Sequence of chain 1.C:
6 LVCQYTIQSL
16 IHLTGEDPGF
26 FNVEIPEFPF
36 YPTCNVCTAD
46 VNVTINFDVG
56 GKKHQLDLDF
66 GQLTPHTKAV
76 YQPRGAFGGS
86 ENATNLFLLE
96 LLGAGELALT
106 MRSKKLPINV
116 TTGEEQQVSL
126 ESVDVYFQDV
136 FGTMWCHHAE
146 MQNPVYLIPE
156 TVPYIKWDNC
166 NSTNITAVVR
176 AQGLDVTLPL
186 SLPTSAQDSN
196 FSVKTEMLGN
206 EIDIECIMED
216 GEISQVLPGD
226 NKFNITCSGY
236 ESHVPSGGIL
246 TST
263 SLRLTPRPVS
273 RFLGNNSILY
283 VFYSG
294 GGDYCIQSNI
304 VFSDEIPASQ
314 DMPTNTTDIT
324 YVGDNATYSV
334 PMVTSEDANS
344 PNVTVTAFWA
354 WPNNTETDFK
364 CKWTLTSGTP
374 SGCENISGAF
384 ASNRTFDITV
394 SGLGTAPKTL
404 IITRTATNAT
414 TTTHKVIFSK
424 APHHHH

This protein binds this small molecule.
Small molecule (SMILES): CC(=O)N[C@@H]1[C@@H](O)[C@H](O)[C@@H](CO)O[C@H]1O

Binding-site contacts:
Ligand atom C2 contacts residue VAL115 of chain 1.C at 3.8 Å (hydrophobic).
Ligand atom O6 contacts residue GLN60 of chain 1.C at 4.0 Å.
Ligand atom C2 contacts residue ASN114 of chain 1.C at 2.5 Å.
Ligand atom O5 contacts residue GLY83 of chain 1.C at 3.3 Å (h-bond).
Ligand atom C3 contacts residue VAL115 of chain 1.C at 4.1 Å (hydrophobic).
Ligand atom O5 contacts residue PHE82 of chain 1.C at 4.0 Å.
Ligand atom O6 contacts residue HIS59 of chain 1.C at 4.2 Å.
Ligand atom C5 contacts residue ASN114 of chain 1.C at 3.6 Å.
Ligand atom N2 contacts residue ASN114 of chain 1.C at 2.9 Å (h-bond).
Ligand atom C5 contacts residue GLY83 of chain 1.C at 4.4 Å.
Ligand atom C8 contacts residue VAL115 of chain 1.C at 3.7 Å (hydrophobic).
Ligand atom C1 contacts residue VAL115 of chain 1.C at 3.6 Å (hydrophobic).
Ligand atom C1 contacts residue ASN114 of chain 1.C at 1.4 Å.
Ligand atom C7 contacts residue VAL115 of chain 1.C at 4.0 Å (hydrophobic).
Ligand atom O7 contacts residue ASN114 of chain 1.C at 3.5 Å (h-bond).
Ligand atom C7 contacts residue ASN114 of chain 1.C at 3.0 Å.
Ligand atom C3 contacts residue ASN114 of chain 1.C at 3.8 Å.
Ligand atom O6 contacts residue PHE82 of chain 1.C at 3.5 Å.
Ligand atom C6 contacts residue PHE82 of chain 1.C at 3.5 Å (hydrophobic).
Ligand atom O5 contacts residue ASN114 of chain 1.C at 2.4 Å (h-bond).
Ligand atom C4 contacts residue ASN114 of chain 1.C at 4.2 Å.
Ligand atom N2 contacts residue VAL115 of chain 1.C at 3.3 Å.
Ligand atom O6 contacts residue GLY83 of chain 1.C at 3.7 Å.
Ligand atom C8 contacts residue ASN114 of chain 1.C at 3.4 Å.
Ligand atom C1 contacts residue GLY83 of chain 1.C at 3.8 Å.